This protein binds this small molecule.
Small molecule (SMILES): CC(=O)N[C@H]1[C@H](O[C@H]2[C@H](O)[C@@H](NC(C)=O)CO[C@@H]2CO)O[C@H](CO)[C@@H](O[C@@H]2O[C@H](CO)[C@@H](O)[C@H](O)[C@@H]2O)[C@@H]1O

Sequence of chain 1.E:
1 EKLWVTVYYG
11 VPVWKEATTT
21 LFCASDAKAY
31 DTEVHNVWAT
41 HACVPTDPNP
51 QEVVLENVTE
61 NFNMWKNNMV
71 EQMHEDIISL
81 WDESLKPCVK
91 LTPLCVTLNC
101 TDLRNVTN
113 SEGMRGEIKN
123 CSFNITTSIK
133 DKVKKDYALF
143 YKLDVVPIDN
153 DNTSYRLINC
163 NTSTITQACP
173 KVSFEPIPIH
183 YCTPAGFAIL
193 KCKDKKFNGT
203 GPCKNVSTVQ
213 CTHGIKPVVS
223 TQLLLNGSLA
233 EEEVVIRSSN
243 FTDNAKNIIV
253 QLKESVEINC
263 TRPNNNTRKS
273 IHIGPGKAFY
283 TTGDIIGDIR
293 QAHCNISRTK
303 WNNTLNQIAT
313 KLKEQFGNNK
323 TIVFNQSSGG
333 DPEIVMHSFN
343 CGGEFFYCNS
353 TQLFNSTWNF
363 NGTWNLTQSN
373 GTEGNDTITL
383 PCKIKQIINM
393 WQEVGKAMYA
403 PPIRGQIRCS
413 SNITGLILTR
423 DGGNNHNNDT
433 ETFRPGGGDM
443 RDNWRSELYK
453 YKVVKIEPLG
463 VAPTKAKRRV

Binding-site contacts:
Ligand atom C4 contacts residue ASN207 of chain 1.E at 4.1 Å.
Ligand atom O7 contacts residue ASP196 of chain 1.E at 3.1 Å.
Ligand atom O7 contacts residue ASN207 of chain 1.E at 3.0 Å (h-bond).
Ligand atom O7 contacts residue LYS198 of chain 1.E at 4.5 Å.
Ligand atom C8 contacts residue ASP196 of chain 1.E at 3.9 Å.
Ligand atom C8 contacts residue ASN207 of chain 1.E at 4.5 Å.
Ligand atom C5 contacts residue ASN207 of chain 1.E at 3.5 Å.
Ligand atom N2 contacts residue ASN207 of chain 1.E at 3.0 Å (h-bond).
Ligand atom C8 contacts residue LYS197 of chain 1.E at 4.3 Å.
Ligand atom O7 contacts residue LYS197 of chain 1.E at 2.8 Å (salt-bridge).
Ligand atom O6 contacts residue GLU234 of chain 1.E at 4.5 Å.
Ligand atom C3 contacts residue ASN207 of chain 1.E at 3.8 Å.
Ligand atom O5 contacts residue ASN207 of chain 1.E at 2.2 Å (h-bond).
Ligand atom C2 contacts residue LYS197 of chain 1.E at 4.5 Å.
Ligand atom C2 contacts residue ASN207 of chain 1.E at 2.4 Å.
Ligand atom C1 contacts residue ASN207 of chain 1.E at 1.4 Å.
Ligand atom C7 contacts residue ASP196 of chain 1.E at 3.9 Å.
Ligand atom O7 contacts residue LYS195 of chain 1.E at 4.4 Å.
Ligand atom C7 contacts residue ASN207 of chain 1.E at 3.2 Å.
Ligand atom C7 contacts residue LYS197 of chain 1.E at 3.8 Å.